Sequence of chain 1.B:
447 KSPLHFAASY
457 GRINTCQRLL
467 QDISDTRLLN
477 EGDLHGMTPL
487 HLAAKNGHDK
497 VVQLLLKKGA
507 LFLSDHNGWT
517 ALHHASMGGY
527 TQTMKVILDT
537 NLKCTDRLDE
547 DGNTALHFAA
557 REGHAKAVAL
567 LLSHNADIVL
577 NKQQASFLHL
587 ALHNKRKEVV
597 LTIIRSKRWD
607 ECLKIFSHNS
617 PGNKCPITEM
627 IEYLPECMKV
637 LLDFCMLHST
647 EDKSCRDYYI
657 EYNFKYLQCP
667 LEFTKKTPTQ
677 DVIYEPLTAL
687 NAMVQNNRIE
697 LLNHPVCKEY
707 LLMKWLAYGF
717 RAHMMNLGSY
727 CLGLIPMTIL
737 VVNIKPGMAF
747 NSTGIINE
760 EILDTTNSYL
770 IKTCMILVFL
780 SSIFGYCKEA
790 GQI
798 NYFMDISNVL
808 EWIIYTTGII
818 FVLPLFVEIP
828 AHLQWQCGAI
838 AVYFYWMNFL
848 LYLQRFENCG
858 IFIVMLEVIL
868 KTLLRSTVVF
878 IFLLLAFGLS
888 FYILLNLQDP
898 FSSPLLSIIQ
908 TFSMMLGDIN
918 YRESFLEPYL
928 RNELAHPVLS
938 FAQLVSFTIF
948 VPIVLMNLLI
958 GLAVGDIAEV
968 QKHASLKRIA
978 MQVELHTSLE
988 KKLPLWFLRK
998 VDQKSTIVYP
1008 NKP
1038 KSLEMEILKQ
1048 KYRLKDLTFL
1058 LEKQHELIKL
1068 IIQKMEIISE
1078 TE

Binding-site contacts:
Ligand atom O5 contacts residue ILE752 of chain 1.B at 3.7 Å.
Ligand atom C8 contacts residue SER748 of chain 1.B at 4.0 Å.
Ligand atom C2 contacts residue ASN747 of chain 1.B at 2.4 Å.
Ligand atom C6 contacts residue GLU760 of chain 1.B at 4.2 Å.
Ligand atom O6 contacts residue GLU760 of chain 1.B at 3.7 Å.
Ligand atom C5 contacts residue ASN747 of chain 1.B at 3.7 Å.
Ligand atom C1 contacts residue ASN747 of chain 1.B at 1.4 Å.
Ligand atom C5 contacts residue ILE752 of chain 1.B at 4.4 Å (hydrophobic).
Ligand atom C7 contacts residue ASN747 of chain 1.B at 3.5 Å.
Ligand atom N2 contacts residue THR749 of chain 1.B at 3.3 Å (h-bond).
Ligand atom C6 contacts residue ILE752 of chain 1.B at 3.8 Å (hydrophobic).
Ligand atom C5 contacts residue LEU762 of chain 1.B at 4.2 Å (hydrophobic).
Ligand atom C1 contacts residue THR749 of chain 1.B at 3.7 Å.
Ligand atom C3 contacts residue THR749 of chain 1.B at 4.2 Å.
Ligand atom C7 contacts residue THR749 of chain 1.B at 4.3 Å.
Ligand atom O7 contacts residue ASN747 of chain 1.B at 3.7 Å.
Ligand atom O6 contacts residue ILE752 of chain 1.B at 4.1 Å.
Ligand atom C8 contacts residue LEU762 of chain 1.B at 4.1 Å (hydrophobic).
Ligand atom C3 contacts residue ASN747 of chain 1.B at 3.8 Å.
Ligand atom C4 contacts residue ASN747 of chain 1.B at 4.2 Å.
Ligand atom O5 contacts residue ASN747 of chain 1.B at 2.4 Å (h-bond).
Ligand atom C6 contacts residue LEU762 of chain 1.B at 4.2 Å (hydrophobic).
Ligand atom C2 contacts residue THR749 of chain 1.B at 3.9 Å.
Ligand atom C8 contacts residue GLU760 of chain 1.B at 4.2 Å.
Ligand atom N2 contacts residue ASN747 of chain 1.B at 2.9 Å (h-bond).
Ligand atom C8 contacts residue THR749 of chain 1.B at 4.4 Å.

This small molecule binds to this protein.
Small molecule (SMILES): CC(=O)N[C@H]1[C@H](O[C@H]2[C@H](O)[C@@H](NC(C)=O)CO[C@@H]2CO)O[C@H](CO)[C@@H](O)[C@@H]1O